The small molecule below binds the protein below.
Small molecule (SMILES): CC(=O)N[C@@H]1[C@@H](O)[C@H](O)[C@@H](CO)O[C@H]1O

Binding-site contacts:
Ligand atom C6 contacts residue THR60 of chain 1.B at 4.1 Å.
Ligand atom N2 contacts residue ASN61 of chain 1.B at 3.2 Å (h-bond).
Ligand atom C1 contacts residue THR60 of chain 1.B at 4.4 Å.
Ligand atom C3 contacts residue ASN61 of chain 1.B at 4.0 Å.
Ligand atom O6 contacts residue THR60 of chain 1.B at 3.5 Å (h-bond).
Ligand atom C7 contacts residue ASN61 of chain 1.B at 4.0 Å.
Ligand atom C6 contacts residue GLY59 of chain 1.B at 3.4 Å.
Ligand atom O5 contacts residue THR60 of chain 1.B at 3.3 Å (h-bond).
Ligand atom C1 contacts residue ASN61 of chain 1.B at 1.5 Å.
Ligand atom O5 contacts residue ASN61 of chain 1.B at 2.5 Å (h-bond).
Ligand atom C2 contacts residue ASN61 of chain 1.B at 2.7 Å.
Ligand atom C5 contacts residue THR60 of chain 1.B at 4.3 Å.
Ligand atom C5 contacts residue ASN61 of chain 1.B at 3.8 Å.
Ligand atom O6 contacts residue SER58 of chain 1.B at 4.0 Å.
Ligand atom C6 contacts residue SER58 of chain 1.B at 3.8 Å.
Ligand atom O7 contacts residue ASN61 of chain 1.B at 4.3 Å.
Ligand atom O6 contacts residue GLY59 of chain 1.B at 3.4 Å.
Ligand atom O5 contacts residue GLY59 of chain 1.B at 3.6 Å.
Ligand atom C4 contacts residue ASN61 of chain 1.B at 4.3 Å.
Ligand atom C5 contacts residue GLY59 of chain 1.B at 4.1 Å.

Sequence of chain 1.B:
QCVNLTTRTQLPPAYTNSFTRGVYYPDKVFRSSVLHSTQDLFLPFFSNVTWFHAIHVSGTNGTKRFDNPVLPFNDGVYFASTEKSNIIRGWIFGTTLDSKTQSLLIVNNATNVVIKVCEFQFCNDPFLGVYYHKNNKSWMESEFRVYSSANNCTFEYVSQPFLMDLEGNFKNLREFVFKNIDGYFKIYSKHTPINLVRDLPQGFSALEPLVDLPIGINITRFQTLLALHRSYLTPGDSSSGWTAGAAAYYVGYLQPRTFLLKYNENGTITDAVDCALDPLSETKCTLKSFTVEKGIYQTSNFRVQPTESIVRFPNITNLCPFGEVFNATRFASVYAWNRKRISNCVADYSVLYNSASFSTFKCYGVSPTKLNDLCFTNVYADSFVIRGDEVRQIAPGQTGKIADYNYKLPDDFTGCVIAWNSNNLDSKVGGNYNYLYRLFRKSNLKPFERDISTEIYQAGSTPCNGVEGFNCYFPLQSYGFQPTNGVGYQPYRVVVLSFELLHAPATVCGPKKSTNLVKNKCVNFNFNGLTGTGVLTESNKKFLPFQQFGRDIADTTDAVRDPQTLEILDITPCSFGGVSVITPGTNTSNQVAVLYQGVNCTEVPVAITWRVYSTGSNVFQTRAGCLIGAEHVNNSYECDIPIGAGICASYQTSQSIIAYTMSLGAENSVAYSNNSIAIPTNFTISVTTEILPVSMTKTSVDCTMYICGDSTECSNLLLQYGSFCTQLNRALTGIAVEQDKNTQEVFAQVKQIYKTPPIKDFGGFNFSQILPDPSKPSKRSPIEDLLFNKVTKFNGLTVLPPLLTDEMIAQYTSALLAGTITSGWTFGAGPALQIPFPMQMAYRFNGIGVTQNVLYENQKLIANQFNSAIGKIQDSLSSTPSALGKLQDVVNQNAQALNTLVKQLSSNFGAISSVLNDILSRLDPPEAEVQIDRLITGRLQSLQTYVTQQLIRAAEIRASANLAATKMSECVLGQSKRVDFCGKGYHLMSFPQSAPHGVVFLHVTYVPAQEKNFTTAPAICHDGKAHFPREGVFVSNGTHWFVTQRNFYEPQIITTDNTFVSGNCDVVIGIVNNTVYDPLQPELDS